Sequence of chain 1.B:
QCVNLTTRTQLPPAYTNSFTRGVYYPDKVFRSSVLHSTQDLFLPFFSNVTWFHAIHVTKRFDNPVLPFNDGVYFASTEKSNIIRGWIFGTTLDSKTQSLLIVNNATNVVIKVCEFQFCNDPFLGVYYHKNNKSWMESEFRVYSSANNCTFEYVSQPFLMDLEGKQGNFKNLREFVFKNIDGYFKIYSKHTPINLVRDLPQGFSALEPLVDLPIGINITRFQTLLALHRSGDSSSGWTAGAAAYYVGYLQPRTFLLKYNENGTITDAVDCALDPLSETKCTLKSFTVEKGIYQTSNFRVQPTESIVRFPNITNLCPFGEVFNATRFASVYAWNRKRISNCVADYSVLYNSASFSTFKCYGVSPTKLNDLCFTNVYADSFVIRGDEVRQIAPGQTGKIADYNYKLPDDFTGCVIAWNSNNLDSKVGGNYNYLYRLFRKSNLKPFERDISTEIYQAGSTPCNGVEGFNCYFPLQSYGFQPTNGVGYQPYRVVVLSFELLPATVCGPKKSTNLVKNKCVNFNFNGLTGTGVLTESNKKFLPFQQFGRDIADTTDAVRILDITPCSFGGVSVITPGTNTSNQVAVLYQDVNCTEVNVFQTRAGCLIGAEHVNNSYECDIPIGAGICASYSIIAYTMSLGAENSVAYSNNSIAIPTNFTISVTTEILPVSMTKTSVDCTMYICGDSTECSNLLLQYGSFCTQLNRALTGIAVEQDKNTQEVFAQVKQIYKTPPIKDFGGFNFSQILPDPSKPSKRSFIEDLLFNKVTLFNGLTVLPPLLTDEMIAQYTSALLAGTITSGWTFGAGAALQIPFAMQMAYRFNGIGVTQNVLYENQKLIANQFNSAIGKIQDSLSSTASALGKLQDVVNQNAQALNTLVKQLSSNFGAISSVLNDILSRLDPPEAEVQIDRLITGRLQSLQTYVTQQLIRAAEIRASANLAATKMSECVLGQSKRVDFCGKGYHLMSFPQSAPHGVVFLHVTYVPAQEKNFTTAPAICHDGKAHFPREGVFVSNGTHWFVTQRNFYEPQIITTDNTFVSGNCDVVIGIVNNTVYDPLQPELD

Binding-site contacts:
Ligand atom O7 contacts residue ASN657 of chain 1.B at 3.1 Å (h-bond).
Ligand atom C5 contacts residue ASN657 of chain 1.B at 3.7 Å.
Ligand atom C4 contacts residue ASN657 of chain 1.B at 4.2 Å.
Ligand atom N2 contacts residue ASN657 of chain 1.B at 2.9 Å (h-bond).
Ligand atom C8 contacts residue ASN657 of chain 1.B at 4.1 Å.
Ligand atom O5 contacts residue ASN657 of chain 1.B at 2.4 Å (h-bond).
Ligand atom C8 contacts residue VAL656 of chain 1.B at 4.2 Å (hydrophobic).
Ligand atom C7 contacts residue ASN657 of chain 1.B at 3.2 Å.
Ligand atom C8 contacts residue HIS655 of chain 1.B at 3.8 Å.
Ligand atom C1 contacts residue ASN657 of chain 1.B at 1.4 Å.
Ligand atom C3 contacts residue ASN657 of chain 1.B at 3.8 Å.
Ligand atom C2 contacts residue ASN657 of chain 1.B at 2.5 Å.

The protein below binds the small molecule below.
Small molecule (SMILES): CC(=O)N[C@@H]1[C@@H](O)[C@H](O)[C@@H](CO)O[C@H]1O